This protein binds this small molecule.
Small molecule (SMILES): C[C@H](O)[C@H](N)[C@@H]1O[C@](O)(C(=O)O)C[C@H](O)[C@@H]1N

Sequence of chain 1.K:
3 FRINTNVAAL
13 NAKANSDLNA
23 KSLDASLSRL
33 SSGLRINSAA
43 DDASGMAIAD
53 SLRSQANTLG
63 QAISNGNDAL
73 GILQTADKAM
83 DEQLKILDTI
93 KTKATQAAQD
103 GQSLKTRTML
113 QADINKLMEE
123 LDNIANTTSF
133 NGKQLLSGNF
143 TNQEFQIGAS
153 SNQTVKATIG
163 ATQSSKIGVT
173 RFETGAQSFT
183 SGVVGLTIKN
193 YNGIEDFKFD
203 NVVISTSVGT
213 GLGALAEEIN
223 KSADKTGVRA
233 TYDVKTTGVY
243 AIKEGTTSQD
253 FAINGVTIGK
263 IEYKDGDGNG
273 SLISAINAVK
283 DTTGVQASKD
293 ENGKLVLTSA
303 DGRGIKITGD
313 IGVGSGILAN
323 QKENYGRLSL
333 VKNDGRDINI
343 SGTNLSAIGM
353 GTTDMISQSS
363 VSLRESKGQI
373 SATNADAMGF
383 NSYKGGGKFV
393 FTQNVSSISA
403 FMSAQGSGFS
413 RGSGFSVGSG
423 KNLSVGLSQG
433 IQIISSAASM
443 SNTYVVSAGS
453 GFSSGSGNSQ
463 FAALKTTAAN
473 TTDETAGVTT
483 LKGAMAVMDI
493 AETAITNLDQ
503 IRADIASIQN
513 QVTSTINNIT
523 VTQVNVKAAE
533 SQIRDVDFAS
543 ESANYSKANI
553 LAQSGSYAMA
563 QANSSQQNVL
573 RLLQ

Binding-site contacts:
Ligand atom C3 contacts residue GLY414 of chain 1.K at 4.4 Å.
Ligand atom O8 contacts residue SER412 of chain 1.K at 3.5 Å.
Ligand atom O1B contacts residue GLY408 of chain 1.K at 3.6 Å (h-bond).
Ligand atom C2 contacts residue GLN407 of chain 1.K at 4.1 Å.
Ligand atom O1A contacts residue GLY410 of chain 1.K at 4.2 Å.
Ligand atom C1 contacts residue GLN407 of chain 1.K at 3.5 Å.
Ligand atom O6 contacts residue SER412 of chain 1.K at 2.5 Å (h-bond).
Ligand atom C2 contacts residue SER412 of chain 1.K at 1.4 Å.
Ligand atom C6 contacts residue SER412 of chain 1.K at 3.4 Å.
Ligand atom C3 contacts residue SER412 of chain 1.K at 2.5 Å.
Ligand atom O1A contacts residue SER412 of chain 1.K at 2.8 Å (h-bond).
Ligand atom C5 contacts residue GLY414 of chain 1.K at 4.4 Å.
Ligand atom O1A contacts residue SER409 of chain 1.K at 2.8 Å (h-bond).
Ligand atom C6 contacts residue GLY414 of chain 1.K at 4.2 Å.
Ligand atom C9 contacts residue GLN407 of chain 1.K at 3.3 Å.
Ligand atom O1B contacts residue ALA406 of chain 1.K at 4.1 Å.
Ligand atom O4 contacts residue GLY414 of chain 1.K at 4.4 Å.
Ligand atom O1B contacts residue SER409 of chain 1.K at 3.2 Å (h-bond).
Ligand atom O1B contacts residue SER412 of chain 1.K at 2.8 Å (h-bond).
Ligand atom O1B contacts residue GLN407 of chain 1.K at 2.8 Å (h-bond).
Ligand atom C8 contacts residue GLN407 of chain 1.K at 3.6 Å.
Ligand atom O1A contacts residue GLN407 of chain 1.K at 4.2 Å.
Ligand atom C1 contacts residue SER412 of chain 1.K at 2.1 Å.
Ligand atom C7 contacts residue GLN407 of chain 1.K at 3.6 Å.
Ligand atom C4 contacts residue SER412 of chain 1.K at 3.4 Å.
Ligand atom N5 contacts residue GLN407 of chain 1.K at 4.3 Å.
Ligand atom C5 contacts residue SER412 of chain 1.K at 4.0 Å.
Ligand atom C6 contacts residue GLN407 of chain 1.K at 4.3 Å.
Ligand atom O6 contacts residue GLN407 of chain 1.K at 3.5 Å (h-bond).
Ligand atom C2 contacts residue GLY414 of chain 1.K at 4.4 Å.
Ligand atom C4 contacts residue SER415 of chain 1.K at 4.1 Å.
Ligand atom O8 contacts residue GLN407 of chain 1.K at 3.3 Å (h-bond).
Ligand atom C4 contacts residue GLY414 of chain 1.K at 3.7 Å.
Ligand atom C3 contacts residue SER415 of chain 1.K at 4.1 Å.
Ligand atom C1 contacts residue SER409 of chain 1.K at 3.4 Å.